Sequence of chain 1.Q:
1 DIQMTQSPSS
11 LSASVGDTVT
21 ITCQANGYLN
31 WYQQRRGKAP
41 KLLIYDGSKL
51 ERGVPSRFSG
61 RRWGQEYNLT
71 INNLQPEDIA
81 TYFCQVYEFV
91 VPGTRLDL

Binding-site contacts:
Ligand atom N2 contacts residue ARG61 of chain 1.Q at 3.9 Å.
Ligand atom C3 contacts residue ASN68 of chain 1.Q at 3.8 Å.
Ligand atom C7 contacts residue ARG61 of chain 1.Q at 3.2 Å.
Ligand atom C2 contacts residue GLU66 of chain 1.Q at 3.8 Å.
Ligand atom C1 contacts residue GLU66 of chain 1.Q at 4.1 Å.
Ligand atom C7 contacts residue ASN68 of chain 1.Q at 3.8 Å.
Ligand atom C2 contacts residue ASN68 of chain 1.Q at 2.4 Å.
Ligand atom N2 contacts residue ASN68 of chain 1.Q at 2.8 Å (h-bond).
Ligand atom O3 contacts residue GLU66 of chain 1.Q at 4.2 Å.
Ligand atom C1 contacts residue THR22 of chain 1.Q at 4.3 Å.
Ligand atom N2 contacts residue GLU66 of chain 1.Q at 3.0 Å (salt-bridge).
Ligand atom O7 contacts residue ASN68 of chain 1.Q at 4.3 Å.
Ligand atom C2 contacts residue ARG61 of chain 1.Q at 4.1 Å.
Ligand atom C3 contacts residue GLU66 of chain 1.Q at 3.7 Å.
Ligand atom O5 contacts residue ASN68 of chain 1.Q at 2.4 Å (h-bond).
Ligand atom O5 contacts residue THR20 of chain 1.Q at 3.9 Å.
Ligand atom C5 contacts residue THR20 of chain 1.Q at 4.3 Å.
Ligand atom C8 contacts residue TRP63 of chain 1.Q at 3.5 Å (hydrophobic).
Ligand atom O7 contacts residue ARG61 of chain 1.Q at 2.4 Å (salt-bridge).
Ligand atom C8 contacts residue ARG61 of chain 1.Q at 4.0 Å.
Ligand atom C6 contacts residue THR20 of chain 1.Q at 4.0 Å.
Ligand atom O7 contacts residue TRP63 of chain 1.Q at 3.9 Å.
Ligand atom O6 contacts residue THR20 of chain 1.Q at 2.8 Å (h-bond).
Ligand atom C7 contacts residue GLU66 of chain 1.Q at 3.9 Å.
Ligand atom C5 contacts residue ASN68 of chain 1.Q at 3.7 Å.
Ligand atom C1 contacts residue ASN68 of chain 1.Q at 1.4 Å.
Ligand atom C4 contacts residue ASN68 of chain 1.Q at 4.2 Å.
Ligand atom C8 contacts residue GLU66 of chain 1.Q at 3.6 Å.
Ligand atom C7 contacts residue TRP63 of chain 1.Q at 4.5 Å (hydrophobic).

This protein binds this small molecule.
Small molecule (SMILES): CC(=O)N[C@H]1[C@H](O[C@H]2[C@H](O)[C@@H](NC(C)=O)CO[C@@H]2CO)O[C@H](CO)[C@@H](O)[C@@H]1O